The protein below binds the small molecule below.
Small molecule (SMILES): CC[C@H](C)[C@H](NC(=O)[C@H](CCCNC(N)=[NH2+])NC(=O)[C@H](CCC(=O)O)NC(=O)[C@@H](N)CCC(=O)O)C(=O)N[C@H](C(=O)N[C@@H](COP(=O)(O)O)C(=O)N[C@@H](CC(C)C)C(=O)N[C@@H](CC(=O)O)C(=O)O)[C@@H](C)CC

Binding-site contacts:
Ligand atom P contacts residue LYS23 of chain 1.A at 3.5 Å.
Ligand atom CZ contacts residue ILE20 of chain 1.A at 3.5 Å (hydrophobic).
Ligand atom O1P contacts residue LYS23 of chain 1.A at 2.4 Å (salt-bridge).
Ligand atom NE contacts residue ILE20 of chain 1.A at 4.0 Å.
Ligand atom OXT contacts residue THR28 of chain 1.A at 3.7 Å.
Ligand atom CD1 contacts residue PHE22 of chain 1.A at 3.8 Å (hydrophobic).
Ligand atom OG contacts residue LYS23 of chain 1.A at 3.1 Å.
Ligand atom NH1 contacts residue ILE20 of chain 1.A at 3.8 Å.
Ligand atom CB contacts residue PHE22 of chain 1.A at 3.8 Å (hydrophobic).
Ligand atom CB contacts residue HIS21 of chain 1.A at 3.9 Å.
Ligand atom NH2 contacts residue ILE20 of chain 1.A at 3.6 Å.
Ligand atom C contacts residue HIS21 of chain 1.A at 4.0 Å.
Ligand atom CB contacts residue LYS23 of chain 1.A at 3.7 Å.
Ligand atom C contacts residue LYS23 of chain 1.A at 3.9 Å.
Ligand atom CG2 contacts residue SER36 of chain 1.A at 4.0 Å.
Ligand atom CD2 contacts residue SER36 of chain 1.A at 3.7 Å.
Ligand atom O contacts residue LYS23 of chain 1.A at 2.9 Å (salt-bridge).
Ligand atom CD1 contacts residue LYS9 of chain 1.A at 4.0 Å.
Ligand atom CA contacts residue HIS21 of chain 1.A at 3.3 Å.
Ligand atom O contacts residue PHE22 of chain 1.A at 3.3 Å.
Ligand atom CZ contacts residue GLU19 of chain 1.A at 3.6 Å.
Ligand atom CA contacts residue LYS23 of chain 1.A at 3.8 Å.
Ligand atom CG contacts residue PHE22 of chain 1.A at 3.8 Å (hydrophobic).
Ligand atom O contacts residue LYS23 of chain 1.A at 3.7 Å.
Ligand atom N contacts residue LYS23 of chain 1.A at 3.0 Å (salt-bridge).
Ligand atom CD1 contacts residue ILE20 of chain 1.A at 3.6 Å (hydrophobic).
Ligand atom O contacts residue ILE20 of chain 1.A at 3.8 Å.
Ligand atom NE contacts residue GLU19 of chain 1.A at 3.5 Å (salt-bridge).
Ligand atom CD1 contacts residue LEU33 of chain 1.A at 3.6 Å (hydrophobic).
Ligand atom CD1 contacts residue PHE22 of chain 1.A at 3.9 Å (hydrophobic).
Ligand atom O contacts residue HIS21 of chain 1.A at 3.9 Å.
Ligand atom CA contacts residue LYS23 of chain 1.A at 3.9 Å.
Ligand atom CD1 contacts residue VAL24 of chain 1.A at 3.8 Å (hydrophobic).
Ligand atom NH2 contacts residue GLU19 of chain 1.A at 3.0 Å (salt-bridge).
Ligand atom C contacts residue HIS21 of chain 1.A at 3.5 Å.
Ligand atom O contacts residue HIS21 of chain 1.A at 2.8 Å (h-bond).
Ligand atom CD2 contacts residue PHE22 of chain 1.A at 3.9 Å (hydrophobic).
Ligand atom CD1 contacts residue ARG40 of chain 1.A at 3.6 Å.
Ligand atom N contacts residue HIS21 of chain 1.A at 2.8 Å (h-bond).
Ligand atom CG2 contacts residue LYS23 of chain 1.A at 3.6 Å.

Sequence of chain 1.A:
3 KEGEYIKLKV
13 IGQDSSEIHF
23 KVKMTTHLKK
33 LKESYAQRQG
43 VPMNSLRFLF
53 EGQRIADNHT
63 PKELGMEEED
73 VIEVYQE